Sequence of chain 1.I:
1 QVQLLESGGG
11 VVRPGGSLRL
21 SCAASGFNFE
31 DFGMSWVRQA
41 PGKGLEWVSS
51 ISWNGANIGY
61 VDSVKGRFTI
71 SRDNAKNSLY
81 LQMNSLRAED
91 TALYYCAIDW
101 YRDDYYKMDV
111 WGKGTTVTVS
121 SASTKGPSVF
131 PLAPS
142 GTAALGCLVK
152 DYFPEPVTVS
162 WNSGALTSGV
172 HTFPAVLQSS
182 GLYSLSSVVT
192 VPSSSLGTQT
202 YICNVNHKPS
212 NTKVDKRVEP

Binding-site contacts:
Ligand atom C5 contacts residue ASP103 of chain 1.I at 3.4 Å.
Ligand atom O2 contacts residue SER50 of chain 1.I at 2.9 Å (h-bond).
Ligand atom O3 contacts residue ASP99 of chain 1.I at 2.7 Å (salt-bridge).
Ligand atom C5 contacts residue TRP94 of chain 1.J at 3.4 Å (hydrophobic).
Ligand atom O5 contacts residue TYR95 of chain 1.J at 3.5 Å.
Ligand atom O3 contacts residue EDO1 of chain 1.U at 3.7 Å.
Ligand atom O5 contacts residue ARG30 of chain 1.J at 3.3 Å (salt-bridge).
Ligand atom O5 contacts residue TRP100 of chain 1.I at 2.9 Å (h-bond).
Ligand atom C5 contacts residue TRP100 of chain 1.I at 3.5 Å (hydrophobic).
Ligand atom O3 contacts residue PHE93 of chain 1.J at 3.7 Å.
Ligand atom C4 contacts residue TRP94 of chain 1.J at 3.7 Å (hydrophobic).
Ligand atom C2 contacts residue SER50 of chain 1.I at 3.4 Å.
Ligand atom O5 contacts residue ASP92 of chain 1.J at 3.8 Å.
Ligand atom C5 contacts residue ARG102 of chain 1.I at 3.4 Å.
Ligand atom C4 contacts residue ASP92 of chain 1.J at 3.1 Å.
Ligand atom C5 contacts residue ARG30 of chain 1.J at 3.1 Å.
Ligand atom O4 contacts residue TRP94 of chain 1.J at 3.0 Å (h-bond).
Ligand atom O4 contacts residue ASP92 of chain 1.J at 3.7 Å.
Ligand atom C5 contacts residue TYR95 of chain 1.J at 3.5 Å (hydrophobic).
Ligand atom C4 contacts residue PHE93 of chain 1.J at 3.7 Å (hydrophobic).
Ligand atom C1 contacts residue ASN57 of chain 1.I at 3.2 Å.
Ligand atom O3 contacts residue GLY33 of chain 1.I at 3.6 Å.
Ligand atom O5 contacts residue TYR91 of chain 1.J at 2.8 Å (h-bond).
Ligand atom O2 contacts residue PHE93 of chain 1.J at 3.4 Å.
Ligand atom C3 contacts residue ASP99 of chain 1.I at 3.5 Å.
Ligand atom C4 contacts residue SER52 of chain 1.I at 3.6 Å.
Ligand atom O2 contacts residue ARG27 of chain 1.J at 3.0 Å (salt-bridge).
Ligand atom C2 contacts residue TYR95 of chain 1.J at 3.7 Å (hydrophobic).
Ligand atom O4 contacts residue ASN57 of chain 1.I at 3.8 Å.
Ligand atom C3 contacts residue TRP100 of chain 1.I at 3.7 Å (hydrophobic).
Ligand atom C5 contacts residue TYR91 of chain 1.J at 3.2 Å (hydrophobic).
Ligand atom O4 contacts residue ASN57 of chain 1.I at 3.2 Å (h-bond).
Ligand atom O5 contacts residue ASN57 of chain 1.I at 3.2 Å (h-bond).
Ligand atom C5 contacts residue ASP92 of chain 1.J at 3.3 Å.
Ligand atom O3 contacts residue TRP100 of chain 1.I at 3.6 Å.
Ligand atom O3 contacts residue SER52 of chain 1.I at 3.5 Å.
Ligand atom O3 contacts residue TRP94 of chain 1.J at 3.4 Å (h-bond).
Ligand atom O5 contacts residue ASP103 of chain 1.I at 2.8 Å (salt-bridge).
Ligand atom O5 contacts residue ARG27 of chain 1.J at 3.5 Å (salt-bridge).
Ligand atom O2 contacts residue TYR95 of chain 1.J at 2.5 Å (h-bond).

The small molecule below binds the protein below.
Small molecule (SMILES): OC[C@H]1O[C@H](OC[C@H]2O[C@@H](O[C@@H]3[C@@H](O[C@H]4[C@H](O)[C@@H](OC[C@H]5O[C@H](O)[C@@H](O)[C@@H]5O)O[C@@H]4CO[C@H]4O[C@H](CO)[C@@H](O)[C@@H]4O[C@@H]4O[C@H](CO)[C@@H](O)[C@@H]4O)O[C@H](CO)[C@H]3O)[C@@H](O)[C@@H]2O)[C@@H](O)[C@@H](O)[C@@H]1O

Sequence of chain 1.J:
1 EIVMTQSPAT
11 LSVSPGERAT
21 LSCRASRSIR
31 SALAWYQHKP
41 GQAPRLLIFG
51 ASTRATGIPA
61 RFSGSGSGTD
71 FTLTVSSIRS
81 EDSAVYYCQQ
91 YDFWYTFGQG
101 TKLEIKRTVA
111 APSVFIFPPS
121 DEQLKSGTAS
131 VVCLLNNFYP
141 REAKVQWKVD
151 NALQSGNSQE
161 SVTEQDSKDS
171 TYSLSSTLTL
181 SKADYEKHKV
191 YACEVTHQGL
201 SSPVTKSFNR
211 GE